The small molecule below binds the protein below.
Small molecule (SMILES): CC(=O)N[C@@H]1[C@@H](O)[C@H](O)[C@@H](CO)O[C@H]1O

Sequence of chain 1.D:
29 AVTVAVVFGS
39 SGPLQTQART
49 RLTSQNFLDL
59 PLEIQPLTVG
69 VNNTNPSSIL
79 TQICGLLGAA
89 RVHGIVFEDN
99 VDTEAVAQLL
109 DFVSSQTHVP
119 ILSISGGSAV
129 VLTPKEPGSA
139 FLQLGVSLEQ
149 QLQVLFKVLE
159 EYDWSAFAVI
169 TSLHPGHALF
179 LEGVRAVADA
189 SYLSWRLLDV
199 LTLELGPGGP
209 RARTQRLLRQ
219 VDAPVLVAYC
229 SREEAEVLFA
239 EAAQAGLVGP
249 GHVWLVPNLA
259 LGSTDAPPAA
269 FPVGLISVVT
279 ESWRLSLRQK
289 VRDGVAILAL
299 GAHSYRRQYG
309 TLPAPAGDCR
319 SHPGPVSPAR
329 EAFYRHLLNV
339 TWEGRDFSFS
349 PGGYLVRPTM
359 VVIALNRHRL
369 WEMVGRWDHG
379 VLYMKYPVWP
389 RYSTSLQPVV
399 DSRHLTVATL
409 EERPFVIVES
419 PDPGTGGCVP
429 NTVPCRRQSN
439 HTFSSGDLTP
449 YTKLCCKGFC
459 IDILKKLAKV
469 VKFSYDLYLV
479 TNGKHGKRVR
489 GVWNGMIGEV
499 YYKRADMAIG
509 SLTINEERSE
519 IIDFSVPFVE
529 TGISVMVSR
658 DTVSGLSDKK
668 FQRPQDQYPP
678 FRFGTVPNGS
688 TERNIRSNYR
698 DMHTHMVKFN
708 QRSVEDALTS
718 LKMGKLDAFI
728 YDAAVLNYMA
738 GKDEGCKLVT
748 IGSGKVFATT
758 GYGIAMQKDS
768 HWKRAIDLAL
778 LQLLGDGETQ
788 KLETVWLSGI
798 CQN

Binding-site contacts:
Ligand atom C7 contacts residue ASN438 of chain 1.D at 4.1 Å.
Ligand atom O6 contacts residue HIS439 of chain 1.D at 3.2 Å.
Ligand atom C6 contacts residue HIS439 of chain 1.D at 3.9 Å.
Ligand atom C5 contacts residue ASN438 of chain 1.D at 3.6 Å.
Ligand atom C2 contacts residue ASN438 of chain 1.D at 2.5 Å.
Ligand atom O3 contacts residue ASN438 of chain 1.D at 3.5 Å (h-bond).
Ligand atom N2 contacts residue ASN438 of chain 1.D at 3.5 Å (h-bond).
Ligand atom O5 contacts residue ASN438 of chain 1.D at 2.3 Å (h-bond).
Ligand atom C4 contacts residue ASN438 of chain 1.D at 4.2 Å.
Ligand atom C3 contacts residue ASN438 of chain 1.D at 3.5 Å.
Ligand atom C1 contacts residue ASN438 of chain 1.D at 1.4 Å.
Ligand atom C8 contacts residue ASN438 of chain 1.D at 3.9 Å.